Binding-site contacts:
Ligand atom O17 contacts residue ARG247 of chain 1.B at 3.3 Å (salt-bridge).
Ligand atom N10 contacts residue GLY222 of chain 1.B at 3.9 Å.
Ligand atom C3 contacts residue GLU226 of chain 1.B at 3.8 Å.
Ligand atom C2 contacts residue VAL244 of chain 1.B at 3.9 Å (hydrophobic).
Ligand atom C2 contacts residue GLU226 of chain 1.B at 3.9 Å.
Ligand atom C16 contacts residue ILE248 of chain 1.B at 3.8 Å (hydrophobic).
Ligand atom C6 contacts residue GLY222 of chain 1.B at 3.6 Å.
Ligand atom O11 contacts residue PHE238 of chain 1.B at 3.6 Å.
Ligand atom C16 contacts residue GLU226 of chain 1.B at 3.5 Å.
Ligand atom C2 contacts residue GLY222 of chain 1.B at 4.2 Å.
Ligand atom C3 contacts residue ILE248 of chain 1.B at 3.7 Å (hydrophobic).
Ligand atom N10 contacts residue VAL162 of chain 1.B at 3.8 Å.
Ligand atom C3 contacts residue VAL244 of chain 1.B at 4.0 Å (hydrophobic).
Ligand atom C3 contacts residue GLY225 of chain 1.B at 3.9 Å.
Ligand atom C4 contacts residue GLU226 of chain 1.B at 3.9 Å.
Ligand atom C16 contacts residue VAL229 of chain 1.B at 3.5 Å (hydrophobic).
Ligand atom C6 contacts residue VAL244 of chain 1.B at 3.7 Å (hydrophobic).
Ligand atom O13 contacts residue GLY222 of chain 1.B at 3.4 Å.
Ligand atom O11 contacts residue VAL244 of chain 1.B at 4.0 Å.
Ligand atom O14 contacts residue GLU226 of chain 1.B at 3.7 Å.
Ligand atom C5 contacts residue GLY222 of chain 1.B at 3.8 Å.
Ligand atom C5 contacts residue ARG247 of chain 1.B at 3.8 Å.
Ligand atom C5 contacts residue VAL244 of chain 1.B at 3.8 Å (hydrophobic).
Ligand atom O13 contacts residue ASP221 of chain 1.B at 4.1 Å.
Ligand atom O13 contacts residue GLY225 of chain 1.B at 3.4 Å.
Ligand atom C1 contacts residue VAL244 of chain 1.B at 3.8 Å (hydrophobic).
Ligand atom C1 contacts residue GLY222 of chain 1.B at 3.8 Å.
Ligand atom O17 contacts residue ALA251 of chain 1.B at 3.6 Å.
Ligand atom O13 contacts residue VAL162 of chain 1.B at 3.7 Å.
Ligand atom C2 contacts residue ILE248 of chain 1.B at 4.0 Å (hydrophobic).
Ligand atom C15 contacts residue ILE248 of chain 1.B at 4.0 Å (hydrophobic).
Ligand atom C2 contacts residue GLY225 of chain 1.B at 3.7 Å.
Ligand atom C15 contacts residue ARG247 of chain 1.B at 4.2 Å.
Ligand atom O17 contacts residue GLU226 of chain 1.B at 3.9 Å.
Ligand atom O17 contacts residue ILE248 of chain 1.B at 4.0 Å.
Ligand atom O11 contacts residue VAL162 of chain 1.B at 3.8 Å.
Ligand atom C4 contacts residue VAL244 of chain 1.B at 4.0 Å (hydrophobic).
Ligand atom C16 contacts residue ALA251 of chain 1.B at 3.9 Å (hydrophobic).
Ligand atom O13 contacts residue LYS189 of chain 1.B at 3.4 Å.
Ligand atom C15 contacts residue GLU226 of chain 1.B at 3.6 Å.

A protein and the small-molecule ligand that binds it are described below.
Small molecule (SMILES): CC(=O)Oc1ccc([N+](=O)[O-])cc1

Sequence of chain 1.B:
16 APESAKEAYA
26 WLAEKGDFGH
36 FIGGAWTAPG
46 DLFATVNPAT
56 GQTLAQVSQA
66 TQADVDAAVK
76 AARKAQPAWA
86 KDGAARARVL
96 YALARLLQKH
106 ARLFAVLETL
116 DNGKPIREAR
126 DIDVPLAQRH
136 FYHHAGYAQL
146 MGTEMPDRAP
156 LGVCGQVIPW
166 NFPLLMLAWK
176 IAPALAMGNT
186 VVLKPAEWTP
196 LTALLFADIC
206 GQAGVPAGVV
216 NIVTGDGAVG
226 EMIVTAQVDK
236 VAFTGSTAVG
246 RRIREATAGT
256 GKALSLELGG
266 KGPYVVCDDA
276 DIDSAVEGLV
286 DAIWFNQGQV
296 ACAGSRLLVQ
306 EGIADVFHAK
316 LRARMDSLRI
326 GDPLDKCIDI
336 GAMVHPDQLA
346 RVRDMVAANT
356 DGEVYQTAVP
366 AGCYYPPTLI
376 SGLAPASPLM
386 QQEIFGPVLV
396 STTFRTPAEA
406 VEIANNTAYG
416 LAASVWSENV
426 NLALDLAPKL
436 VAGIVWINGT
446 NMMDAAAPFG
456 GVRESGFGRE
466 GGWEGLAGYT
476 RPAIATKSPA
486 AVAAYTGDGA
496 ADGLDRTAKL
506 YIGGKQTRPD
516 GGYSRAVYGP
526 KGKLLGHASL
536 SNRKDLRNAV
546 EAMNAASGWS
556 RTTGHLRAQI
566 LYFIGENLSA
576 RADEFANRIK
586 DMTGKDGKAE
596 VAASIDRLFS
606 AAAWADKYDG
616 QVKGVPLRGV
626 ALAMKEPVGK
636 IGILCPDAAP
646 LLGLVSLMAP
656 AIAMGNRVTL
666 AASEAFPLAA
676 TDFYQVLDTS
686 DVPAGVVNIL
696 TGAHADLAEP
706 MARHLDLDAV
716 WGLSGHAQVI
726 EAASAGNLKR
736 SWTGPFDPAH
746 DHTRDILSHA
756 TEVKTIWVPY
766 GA